A protein and the small-molecule ligand that binds it are described below.
Small molecule (SMILES): OC[C@H]1O[C@H](OC[C@H]2O[C@H](O)[C@H](O)[C@@H](O)[C@@H]2O)[C@H](O)[C@@H](O)[C@H]1O

Sequence of chain 1.E:
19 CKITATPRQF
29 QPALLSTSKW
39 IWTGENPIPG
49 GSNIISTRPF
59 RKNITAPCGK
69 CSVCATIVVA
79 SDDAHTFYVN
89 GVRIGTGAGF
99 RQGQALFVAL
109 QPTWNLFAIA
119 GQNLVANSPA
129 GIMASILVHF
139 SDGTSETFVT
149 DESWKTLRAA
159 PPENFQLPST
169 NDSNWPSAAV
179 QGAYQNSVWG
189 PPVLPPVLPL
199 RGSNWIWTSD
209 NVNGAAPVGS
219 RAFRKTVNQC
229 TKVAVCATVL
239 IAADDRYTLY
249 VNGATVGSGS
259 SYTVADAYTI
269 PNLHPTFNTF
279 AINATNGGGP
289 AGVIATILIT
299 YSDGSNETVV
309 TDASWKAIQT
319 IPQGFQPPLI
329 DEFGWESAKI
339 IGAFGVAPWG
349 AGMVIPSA

Binding-site contacts:
Ligand atom O3 contacts residue CA1 of chain 1.BA at 2.4 Å.
Ligand atom C2 contacts residue GLY286 of chain 1.E at 3.3 Å.
Ligand atom C4 contacts residue TYR260 of chain 1.E at 3.9 Å (hydrophobic).
Ligand atom O4 contacts residue TYR260 of chain 1.E at 3.4 Å (h-bond).
Ligand atom O4 contacts residue ASP242 of chain 1.E at 2.3 Å (salt-bridge).
Ligand atom C2 contacts residue GLY287 of chain 1.E at 4.3 Å.
Ligand atom C1 contacts residue PRO288 of chain 1.E at 4.0 Å (hydrophobic).
Ligand atom O2 contacts residue GLY286 of chain 1.E at 3.5 Å (h-bond).
Ligand atom C5 contacts residue TYR260 of chain 1.E at 3.6 Å (hydrophobic).
Ligand atom C5 contacts residue ASP242 of chain 1.E at 3.9 Å.
Ligand atom C3 contacts residue CA1 of chain 1.BA at 3.3 Å.
Ligand atom O3 contacts residue TYR260 of chain 1.E at 3.7 Å.
Ligand atom C2 contacts residue CA1 of chain 1.BA at 3.8 Å.
Ligand atom C4 contacts residue CA1 of chain 1.BA at 3.3 Å.
Ligand atom O4 contacts residue ASP243 of chain 1.E at 4.1 Å.
Ligand atom O4 contacts residue GLY286 of chain 1.E at 3.6 Å (h-bond).
Ligand atom O5 contacts residue PRO288 of chain 1.E at 3.6 Å.
Ligand atom C4 contacts residue GLY286 of chain 1.E at 4.2 Å.
Ligand atom O4 contacts residue PRO288 of chain 1.E at 2.9 Å (h-bond).
Ligand atom C6 contacts residue ASP242 of chain 1.E at 3.4 Å.
Ligand atom C6 contacts residue PRO346 of chain 1.E at 4.4 Å (hydrophobic).
Ligand atom C6 contacts residue TYR260 of chain 1.E at 3.8 Å (hydrophobic).
Ligand atom C3 contacts residue GLY286 of chain 1.E at 3.6 Å.
Ligand atom C6 contacts residue TRP347 of chain 1.E at 4.0 Å (hydrophobic).
Ligand atom C4 contacts residue ASP243 of chain 1.E at 3.7 Å.
Ligand atom C3 contacts residue ASP242 of chain 1.E at 4.2 Å.
Ligand atom O3 contacts residue GLY286 of chain 1.E at 2.8 Å (h-bond).
Ligand atom O3 contacts residue ASP242 of chain 1.E at 3.6 Å (salt-bridge).
Ligand atom C2 contacts residue PRO288 of chain 1.E at 4.0 Å (hydrophobic).
Ligand atom C4 contacts residue ASP242 of chain 1.E at 3.2 Å.
Ligand atom O6 contacts residue TYR260 of chain 1.E at 4.0 Å.
Ligand atom C3 contacts residue TYR260 of chain 1.E at 4.3 Å (hydrophobic).
Ligand atom O4 contacts residue CA1 of chain 1.BA at 2.4 Å.
Ligand atom C3 contacts residue ASP243 of chain 1.E at 3.6 Å.
Ligand atom C4 contacts residue TYR260 of chain 1.E at 3.7 Å (hydrophobic).
Ligand atom O6 contacts residue PRO346 of chain 1.E at 4.0 Å.
Ligand atom O3 contacts residue ASP243 of chain 1.E at 2.7 Å (salt-bridge).
Ligand atom O3 contacts residue ASN284 of chain 1.E at 4.2 Å.
Ligand atom C4 contacts residue PRO288 of chain 1.E at 4.2 Å (hydrophobic).
Ligand atom O3 contacts residue PRO288 of chain 1.E at 4.3 Å.